Sequence of chain 1.A:
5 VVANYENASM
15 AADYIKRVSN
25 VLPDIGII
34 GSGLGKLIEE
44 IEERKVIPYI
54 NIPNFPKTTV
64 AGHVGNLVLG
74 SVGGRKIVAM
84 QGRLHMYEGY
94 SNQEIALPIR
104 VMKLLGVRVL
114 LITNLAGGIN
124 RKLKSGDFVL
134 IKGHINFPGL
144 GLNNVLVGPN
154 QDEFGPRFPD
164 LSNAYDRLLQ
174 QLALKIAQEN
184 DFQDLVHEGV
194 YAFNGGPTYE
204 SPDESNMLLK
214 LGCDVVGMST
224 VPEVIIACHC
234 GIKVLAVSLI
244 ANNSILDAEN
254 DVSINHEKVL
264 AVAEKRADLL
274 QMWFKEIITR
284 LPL

Binding-site contacts:
Ligand atom C2 contacts residue LEU118 of chain 1.A at 3.8 Å (hydrophobic).
Ligand atom N2 contacts residue ALA119 of chain 1.A at 3.6 Å.
Ligand atom N contacts residue VAL219 of chain 1.A at 4.0 Å.
Ligand atom C3 contacts residue TYR202 of chain 1.A at 3.8 Å (hydrophobic).
Ligand atom C contacts residue ALA244 of chain 1.A at 3.9 Å (hydrophobic).
Ligand atom N1 contacts residue ILE257 of chain 1.A at 3.9 Å.
Ligand atom C contacts residue ALA119 of chain 1.A at 3.7 Å (hydrophobic).
Ligand atom N2 contacts residue ASN245 of chain 1.A at 3.6 Å.
Ligand atom N1 contacts residue TYR202 of chain 1.A at 4.2 Å.
Ligand atom C3 contacts residue VAL219 of chain 1.A at 3.9 Å (hydrophobic).
Ligand atom C3 contacts residue GLU203 of chain 1.A at 3.9 Å.
Ligand atom C contacts residue DMS1 of chain 1.E at 3.8 Å.
Ligand atom C4 contacts residue TYR202 of chain 1.A at 3.7 Å (hydrophobic).
Ligand atom C1 contacts residue TYR202 of chain 1.A at 3.9 Å (hydrophobic).
Ligand atom CL contacts residue MET221 of chain 1.A at 3.5 Å.
Ligand atom N contacts residue GLU203 of chain 1.A at 2.9 Å (salt-bridge).
Ligand atom C1 contacts residue GLY120 of chain 1.A at 3.8 Å.
Ligand atom C contacts residue VAL262 of chain 1.A at 3.6 Å (hydrophobic).
Ligand atom CL contacts residue GLY220 of chain 1.A at 3.4 Å.
Ligand atom N2 contacts residue TYR202 of chain 1.A at 3.9 Å.
Ligand atom N contacts residue TYR202 of chain 1.A at 3.5 Å.
Ligand atom C3 contacts residue GLY120 of chain 1.A at 3.9 Å.
Ligand atom C2 contacts residue DMS1 of chain 1.E at 3.9 Å.
Ligand atom C4 contacts residue GLU203 of chain 1.A at 3.6 Å.
Ligand atom C2 contacts residue GLY120 of chain 1.A at 4.0 Å.
Ligand atom N2 contacts residue GLY120 of chain 1.A at 3.5 Å (h-bond).
Ligand atom C4 contacts residue ASN245 of chain 1.A at 3.6 Å.
Ligand atom C4 contacts residue GLY120 of chain 1.A at 3.5 Å.
Ligand atom C contacts residue LEU118 of chain 1.A at 3.8 Å (hydrophobic).
Ligand atom N1 contacts residue ASN245 of chain 1.A at 2.9 Å (h-bond).
Ligand atom N1 contacts residue GLY120 of chain 1.A at 3.5 Å.
Ligand atom N contacts residue GLY120 of chain 1.A at 3.7 Å.
Ligand atom CL contacts residue GLU203 of chain 1.A at 4.0 Å.
Ligand atom C2 contacts residue ALA119 of chain 1.A at 3.8 Å (hydrophobic).
Ligand atom N1 contacts residue SER247 of chain 1.A at 3.6 Å (h-bond).
Ligand atom C1 contacts residue ALA119 of chain 1.A at 3.6 Å (hydrophobic).
Ligand atom N1 contacts residue GLU203 of chain 1.A at 2.7 Å (salt-bridge).
Ligand atom CL contacts residue VAL219 of chain 1.A at 3.9 Å.
Ligand atom C4 contacts residue ALA119 of chain 1.A at 4.1 Å (hydrophobic).
Ligand atom C2 contacts residue TYR202 of chain 1.A at 4.0 Å (hydrophobic).

A small-molecule ligand and the protein it binds are described below.
Small molecule (SMILES): Cc1cc(Cl)nc(N)n1